Sequence of chain 7.A:
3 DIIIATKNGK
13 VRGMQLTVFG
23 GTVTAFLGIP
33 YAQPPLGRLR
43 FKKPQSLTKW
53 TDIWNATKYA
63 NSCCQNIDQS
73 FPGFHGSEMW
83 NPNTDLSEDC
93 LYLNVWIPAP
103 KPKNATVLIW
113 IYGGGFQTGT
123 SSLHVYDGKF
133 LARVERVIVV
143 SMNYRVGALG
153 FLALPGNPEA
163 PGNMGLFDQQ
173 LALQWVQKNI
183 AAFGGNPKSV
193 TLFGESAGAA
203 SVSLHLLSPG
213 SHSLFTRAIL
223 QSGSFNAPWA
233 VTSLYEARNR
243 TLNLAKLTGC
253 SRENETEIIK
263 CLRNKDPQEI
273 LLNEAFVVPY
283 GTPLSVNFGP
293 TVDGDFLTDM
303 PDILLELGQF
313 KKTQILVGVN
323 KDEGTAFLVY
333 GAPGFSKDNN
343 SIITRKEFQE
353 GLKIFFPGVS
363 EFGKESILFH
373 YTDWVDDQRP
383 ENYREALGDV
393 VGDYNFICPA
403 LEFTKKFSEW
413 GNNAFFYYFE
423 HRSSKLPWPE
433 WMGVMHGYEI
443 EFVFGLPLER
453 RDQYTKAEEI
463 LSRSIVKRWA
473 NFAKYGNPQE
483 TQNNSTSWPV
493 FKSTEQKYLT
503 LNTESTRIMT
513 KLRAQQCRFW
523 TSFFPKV

This small molecule binds to this protein.
Small molecule (SMILES): CC(=O)N[C@@H]1[C@@H](O)[C@H](O)[C@@H](CO)O[C@H]1O

Binding-site contacts:
Ligand atom C3 contacts residue ASN485 of chain 7.A at 3.8 Å.
Ligand atom C8 contacts residue GLU482 of chain 7.A at 3.8 Å.
Ligand atom C4 contacts residue ASN485 of chain 7.A at 4.2 Å.
Ligand atom O5 contacts residue ASN485 of chain 7.A at 2.4 Å (h-bond).
Ligand atom C2 contacts residue ASN485 of chain 7.A at 2.4 Å.
Ligand atom N2 contacts residue ASN485 of chain 7.A at 2.9 Å (h-bond).
Ligand atom C8 contacts residue ARG465 of chain 7.A at 3.9 Å.
Ligand atom C7 contacts residue ARG465 of chain 7.A at 3.8 Å.
Ligand atom C7 contacts residue ASN485 of chain 7.A at 3.3 Å.
Ligand atom O7 contacts residue GLU482 of chain 7.A at 4.1 Å.
Ligand atom C5 contacts residue ASN485 of chain 7.A at 3.6 Å.
Ligand atom O3 contacts residue ARG465 of chain 7.A at 3.5 Å.
Ligand atom C1 contacts residue ASN485 of chain 7.A at 1.4 Å.
Ligand atom C7 contacts residue GLU482 of chain 7.A at 4.0 Å.
Ligand atom O7 contacts residue SER466 of chain 7.A at 4.3 Å.
Ligand atom O7 contacts residue ASN485 of chain 7.A at 3.2 Å (h-bond).
Ligand atom N2 contacts residue GLU482 of chain 7.A at 4.5 Å.
Ligand atom N2 contacts residue ARG465 of chain 7.A at 4.3 Å.
Ligand atom C8 contacts residue LYS469 of chain 7.A at 3.8 Å.
Ligand atom O7 contacts residue ARG465 of chain 7.A at 3.7 Å.